The protein below binds the small molecule below.
Small molecule (SMILES): OC[C@H]1O[C@H](O)[C@H](O)[C@@H](O)[C@@H]1O

Sequence of chain 1.A:
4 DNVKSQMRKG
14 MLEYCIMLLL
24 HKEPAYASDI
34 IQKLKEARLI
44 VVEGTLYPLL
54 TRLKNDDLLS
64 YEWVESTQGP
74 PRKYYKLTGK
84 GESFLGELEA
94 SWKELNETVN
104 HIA

Binding-site contacts:
Ligand atom C6 contacts residue ARG75 of chain 1.A at 4.0 Å.
Ligand atom C2 contacts residue ARG75 of chain 1.A at 3.9 Å.
Ligand atom C2 contacts residue LYS76 of chain 1.A at 4.5 Å.
Ligand atom C6 contacts residue PRO74 of chain 1.A at 3.5 Å (hydrophobic).
Ligand atom C4 contacts residue ARG75 of chain 1.A at 4.4 Å.
Ligand atom O6 contacts residue TRP66 of chain 1.A at 4.5 Å.
Ligand atom C3 contacts residue TYR29 of chain 1.A at 4.4 Å (hydrophobic).
Ligand atom C3 contacts residue LYS76 of chain 1.A at 3.9 Å.
Ligand atom O3 contacts residue ALA30 of chain 1.A at 2.9 Å (h-bond).
Ligand atom C2 contacts residue SER31 of chain 1.A at 4.0 Å.
Ligand atom O3 contacts residue TYR29 of chain 1.A at 3.6 Å.
Ligand atom C2 contacts residue TYR29 of chain 1.A at 3.7 Å (hydrophobic).
Ligand atom O2 contacts residue ARG75 of chain 1.A at 3.7 Å.
Ligand atom O4 contacts residue TYR78 of chain 1.A at 4.3 Å.
Ligand atom O2 contacts residue SER31 of chain 1.A at 2.8 Å (h-bond).
Ligand atom C5 contacts residue TYR50 of chain 1.A at 4.2 Å (hydrophobic).
Ligand atom C2 contacts residue ALA30 of chain 1.A at 3.9 Å (hydrophobic).
Ligand atom C4 contacts residue LYS76 of chain 1.A at 3.6 Å.
Ligand atom O1 contacts residue ARG75 of chain 1.A at 3.4 Å (salt-bridge).
Ligand atom C1 contacts residue ARG75 of chain 1.A at 3.5 Å.
Ligand atom O2 contacts residue TYR29 of chain 1.A at 3.4 Å.
Ligand atom O6 contacts residue PRO74 of chain 1.A at 3.7 Å.
Ligand atom O4 contacts residue LYS76 of chain 1.A at 3.8 Å.
Ligand atom O2 contacts residue ALA30 of chain 1.A at 3.3 Å (h-bond).
Ligand atom O3 contacts residue TYR78 of chain 1.A at 3.9 Å.
Ligand atom C6 contacts residue LYS76 of chain 1.A at 4.3 Å.
Ligand atom O5 contacts residue TYR50 of chain 1.A at 3.9 Å.
Ligand atom O1 contacts residue SER31 of chain 1.A at 3.8 Å.
Ligand atom O3 contacts residue LYS76 of chain 1.A at 2.7 Å (salt-bridge).
Ligand atom C3 contacts residue ALA30 of chain 1.A at 3.5 Å (hydrophobic).
Ligand atom O4 contacts residue ALA30 of chain 1.A at 4.4 Å.